Sequence of chain 1.D:
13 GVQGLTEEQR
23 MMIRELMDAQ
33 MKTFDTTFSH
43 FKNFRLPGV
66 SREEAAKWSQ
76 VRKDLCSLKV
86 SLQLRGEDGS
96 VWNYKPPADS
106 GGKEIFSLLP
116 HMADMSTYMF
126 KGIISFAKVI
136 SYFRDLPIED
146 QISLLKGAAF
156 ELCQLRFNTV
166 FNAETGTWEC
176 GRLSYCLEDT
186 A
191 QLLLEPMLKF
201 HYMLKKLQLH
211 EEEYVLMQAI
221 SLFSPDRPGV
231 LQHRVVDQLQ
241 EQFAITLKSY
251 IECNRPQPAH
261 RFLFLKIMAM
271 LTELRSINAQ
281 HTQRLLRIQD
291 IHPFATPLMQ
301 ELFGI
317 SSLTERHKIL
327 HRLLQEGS

Binding-site contacts:
Ligand atom C16 contacts residue HIS281 of chain 1.D at 3.0 Å.
Ligand atom C7 contacts residue MET117 of chain 1.D at 3.5 Å (hydrophobic).
Ligand atom C23 contacts residue PHE162 of chain 1.D at 3.4 Å (hydrophobic).
Ligand atom C12 contacts residue HIS281 of chain 1.D at 3.6 Å.
Ligand atom C32 contacts residue TRP173 of chain 1.D at 4.0 Å (hydrophobic).
Ligand atom C33 contacts residue LEU198 of chain 1.D at 3.8 Å (hydrophobic).
Ligand atom C13 contacts residue MET299 of chain 1.D at 3.6 Å (hydrophobic).
Ligand atom C26 contacts residue GLN159 of chain 1.D at 4.0 Å.
Ligand atom C17 contacts residue MET299 of chain 1.D at 3.8 Å (hydrophobic).
Ligand atom C25 contacts residue GLN159 of chain 1.D at 3.1 Å.
Ligand atom O24 contacts residue HIS201 of chain 1.D at 3.7 Å.
Ligand atom O27 contacts residue MET117 of chain 1.D at 3.2 Å.
Ligand atom C22 contacts residue TRP173 of chain 1.D at 3.4 Å (hydrophobic).
Ligand atom O24 contacts residue GLN159 of chain 1.D at 2.6 Å (h-bond).
Ligand atom C19 contacts residue MET299 of chain 1.D at 3.2 Å (hydrophobic).
Ligand atom C30 contacts residue LEU83 of chain 1.D at 3.1 Å (hydrophobic).
Ligand atom C14 contacts residue HIS281 of chain 1.D at 3.0 Å.
Ligand atom C8 contacts residue MET117 of chain 1.D at 3.9 Å (hydrophobic).
Ligand atom P9 contacts residue GLN159 of chain 1.D at 4.0 Å.
Ligand atom C26 contacts residue HIS201 of chain 1.D at 3.4 Å.
Ligand atom O11 contacts residue LEU285 of chain 1.D at 4.1 Å.
Ligand atom C17 contacts residue MET117 of chain 1.D at 3.7 Å (hydrophobic).
Ligand atom C13 contacts residue SER121 of chain 1.D at 4.2 Å.
Ligand atom C18 contacts residue MET299 of chain 1.D at 3.4 Å (hydrophobic).
Ligand atom O20 contacts residue GLN159 of chain 1.D at 3.9 Å.
Ligand atom C26 contacts residue TRP173 of chain 1.D at 3.1 Å (hydrophobic).
Ligand atom C23 contacts residue TRP173 of chain 1.D at 3.5 Å (hydrophobic).
Ligand atom P10 contacts residue MET117 of chain 1.D at 4.1 Å.
Ligand atom C14 contacts residue MET197 of chain 1.D at 3.5 Å (hydrophobic).
Ligand atom O21 contacts residue TRP173 of chain 1.D at 4.0 Å.
Ligand atom O20 contacts residue PHE162 of chain 1.D at 3.3 Å.
Ligand atom C17 contacts residue SER121 of chain 1.D at 2.9 Å.
Ligand atom C25 contacts residue HIS201 of chain 1.D at 3.7 Å.
Ligand atom C23 contacts residue TYR180 of chain 1.D at 3.6 Å (hydrophobic).
Ligand atom C32 contacts residue VAL85 of chain 1.D at 3.3 Å (hydrophobic).
Ligand atom C33 contacts residue TRP173 of chain 1.D at 3.6 Å (hydrophobic).
Ligand atom C25 contacts residue MET197 of chain 1.D at 3.8 Å (hydrophobic).
Ligand atom C18 contacts residue LEU285 of chain 1.D at 4.0 Å (hydrophobic).
Ligand atom C33 contacts residue VAL85 of chain 1.D at 3.5 Å (hydrophobic).
Ligand atom C22 contacts residue PHE162 of chain 1.D at 3.4 Å (hydrophobic).

The protein below binds the small molecule below.
Small molecule (SMILES): CCOP(=O)(OCC)C(=Cc1cc(C(C)(C)C)c(O)c(C(C)(C)C)c1)P(=O)(OCC)OCC